Sequence of chain 9.B:
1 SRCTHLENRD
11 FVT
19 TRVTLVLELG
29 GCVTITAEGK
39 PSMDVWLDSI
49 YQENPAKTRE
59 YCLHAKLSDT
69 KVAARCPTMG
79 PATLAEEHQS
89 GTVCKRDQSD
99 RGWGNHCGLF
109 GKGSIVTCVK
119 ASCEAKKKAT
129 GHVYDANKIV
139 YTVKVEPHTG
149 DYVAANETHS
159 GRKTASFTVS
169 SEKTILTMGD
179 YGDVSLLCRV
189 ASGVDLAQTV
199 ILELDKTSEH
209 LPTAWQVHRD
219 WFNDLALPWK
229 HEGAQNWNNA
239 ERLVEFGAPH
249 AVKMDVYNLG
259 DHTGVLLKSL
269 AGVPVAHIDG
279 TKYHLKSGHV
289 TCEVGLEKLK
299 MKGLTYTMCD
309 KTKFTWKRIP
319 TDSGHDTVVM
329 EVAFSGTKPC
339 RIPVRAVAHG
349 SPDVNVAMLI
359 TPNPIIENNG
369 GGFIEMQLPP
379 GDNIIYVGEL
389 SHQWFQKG

Sequence of chain 39.B:
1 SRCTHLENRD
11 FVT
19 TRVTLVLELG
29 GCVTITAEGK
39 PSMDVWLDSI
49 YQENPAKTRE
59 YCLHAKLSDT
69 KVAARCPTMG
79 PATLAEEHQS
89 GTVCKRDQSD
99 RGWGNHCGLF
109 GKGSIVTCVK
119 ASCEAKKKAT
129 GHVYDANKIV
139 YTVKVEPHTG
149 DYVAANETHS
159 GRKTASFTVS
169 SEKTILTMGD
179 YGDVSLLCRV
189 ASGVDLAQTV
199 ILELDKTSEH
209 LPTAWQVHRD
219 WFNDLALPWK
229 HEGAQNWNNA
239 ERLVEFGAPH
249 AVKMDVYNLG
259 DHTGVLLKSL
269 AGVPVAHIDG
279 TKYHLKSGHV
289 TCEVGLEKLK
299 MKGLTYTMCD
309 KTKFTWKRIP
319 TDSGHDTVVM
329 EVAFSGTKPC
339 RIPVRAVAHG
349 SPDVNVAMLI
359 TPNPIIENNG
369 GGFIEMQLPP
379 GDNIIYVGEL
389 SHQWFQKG

The protein below binds the small molecule below.
Small molecule (SMILES): CC(=O)N[C@@H]1[C@@H](O)[C@H](O)[C@@H](CO)O[C@H]1O

Binding-site contacts:
Ligand atom O7 contacts residue GLU155 of chain 9.B at 3.8 Å.
Ligand atom C5 contacts residue ASN154 of chain 9.B at 3.7 Å.
Ligand atom C7 contacts residue ASN154 of chain 9.B at 3.3 Å.
Ligand atom C8 contacts residue GLU155 of chain 9.B at 3.8 Å.
Ligand atom C8 contacts residue ASN154 of chain 9.B at 3.8 Å.
Ligand atom C1 contacts residue ASN154 of chain 9.B at 1.4 Å.
Ligand atom C2 contacts residue ASN154 of chain 9.B at 2.4 Å.
Ligand atom O6 contacts residue HIS104 of chain 39.B at 2.9 Å.
Ligand atom O7 contacts residue HIS104 of chain 39.B at 4.2 Å.
Ligand atom O5 contacts residue HIS104 of chain 39.B at 3.2 Å (h-bond).
Ligand atom C6 contacts residue HIS104 of chain 39.B at 3.7 Å.
Ligand atom N2 contacts residue ASN154 of chain 9.B at 2.9 Å (h-bond).
Ligand atom C4 contacts residue ASN154 of chain 9.B at 4.2 Å.
Ligand atom O7 contacts residue ASN154 of chain 9.B at 3.1 Å (h-bond).
Ligand atom C2 contacts residue HIS104 of chain 39.B at 4.4 Å.
Ligand atom C3 contacts residue ASN154 of chain 9.B at 3.8 Å.
Ligand atom C1 contacts residue HIS104 of chain 39.B at 3.2 Å.
Ligand atom C7 contacts residue GLU155 of chain 9.B at 4.1 Å.
Ligand atom O5 contacts residue ASN154 of chain 9.B at 2.4 Å (h-bond).
Ligand atom C5 contacts residue HIS104 of chain 39.B at 3.3 Å.